Binding-site contacts:
Ligand atom C3 contacts residue ASN127 of chain 1.A at 3.8 Å.
Ligand atom C1 contacts residue ASN127 of chain 1.A at 1.4 Å.
Ligand atom C7 contacts residue GLN126 of chain 1.A at 4.2 Å.
Ligand atom C7 contacts residue ASN127 of chain 1.A at 3.5 Å.
Ligand atom C2 contacts residue ASN127 of chain 1.A at 2.5 Å.
Ligand atom C8 contacts residue GLN126 of chain 1.A at 3.9 Å.
Ligand atom O7 contacts residue ASN127 of chain 1.A at 3.3 Å (h-bond).
Ligand atom C5 contacts residue ASN127 of chain 1.A at 3.6 Å.
Ligand atom N2 contacts residue ASN127 of chain 1.A at 3.1 Å (h-bond).
Ligand atom C4 contacts residue ASN127 of chain 1.A at 4.2 Å.
Ligand atom O5 contacts residue ASN127 of chain 1.A at 2.3 Å (h-bond).

Sequence of chain 1.A:
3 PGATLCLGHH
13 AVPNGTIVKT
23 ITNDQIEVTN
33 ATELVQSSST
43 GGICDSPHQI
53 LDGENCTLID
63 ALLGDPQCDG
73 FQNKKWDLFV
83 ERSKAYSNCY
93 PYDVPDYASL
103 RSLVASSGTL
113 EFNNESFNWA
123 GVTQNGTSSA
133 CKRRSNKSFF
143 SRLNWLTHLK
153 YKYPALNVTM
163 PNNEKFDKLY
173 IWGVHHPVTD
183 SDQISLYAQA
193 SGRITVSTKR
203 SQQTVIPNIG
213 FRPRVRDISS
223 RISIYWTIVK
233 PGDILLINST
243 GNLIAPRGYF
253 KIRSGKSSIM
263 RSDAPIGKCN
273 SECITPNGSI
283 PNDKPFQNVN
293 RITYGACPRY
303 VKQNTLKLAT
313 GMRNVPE

This protein binds this small molecule.
Small molecule (SMILES): CC(=O)N[C@@H]1[C@@H](O)[C@H](O)[C@@H](CO)O[C@H]1O